Sequence of chain 2.A:
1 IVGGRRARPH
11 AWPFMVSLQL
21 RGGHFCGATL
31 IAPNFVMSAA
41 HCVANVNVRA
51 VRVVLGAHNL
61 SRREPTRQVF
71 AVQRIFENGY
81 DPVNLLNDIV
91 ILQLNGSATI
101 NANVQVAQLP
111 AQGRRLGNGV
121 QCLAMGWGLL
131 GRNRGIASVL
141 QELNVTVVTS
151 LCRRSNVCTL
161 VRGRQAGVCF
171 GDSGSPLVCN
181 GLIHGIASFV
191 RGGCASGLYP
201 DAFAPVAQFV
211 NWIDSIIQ

This protein binds this small molecule.
Small molecule (SMILES): CC(=O)N[C@H]1[C@H](O[C@H]2[C@H](O)[C@@H](NC(C)=O)CO[C@@H]2CO[C@@H]2O[C@@H](C)[C@@H](O)[C@@H](O)[C@@H]2O)O[C@H](CO)[C@@H](O[C@@H]2O[C@H](CO[C@H]3O[C@H](CO)[C@@H](O)[C@H](O)[C@@H]3O[C@@H]3O[C@H](CO)[C@@H](O[C@@H]4O[C@H](CO)[C@H](O)[C@H](O)[C@H]4O)[C@H](O)[C@H]3NC(C)=O)[C@@H](O)[C@H](O[C@H]3O[C@H](CO)[C@@H](O)[C@H](O)[C@@H]3O)[C@@H]2O)[C@@H]1O

Binding-site contacts:
Ligand atom C6 contacts residue VAL178 of chain 2.A at 3.6 Å (hydrophobic).
Ligand atom O7 contacts residue ASN144 of chain 2.A at 3.1 Å (h-bond).
Ligand atom O3 contacts residue CYS122 of chain 2.A at 3.9 Å.
Ligand atom C8 contacts residue TRP12 of chain 2.A at 4.2 Å (hydrophobic).
Ligand atom C3 contacts residue VAL178 of chain 2.A at 4.0 Å (hydrophobic).
Ligand atom O4 contacts residue VAL178 of chain 2.A at 3.9 Å.
Ligand atom C3 contacts residue ASN180 of chain 2.A at 3.7 Å.
Ligand atom O4 contacts residue CYS179 of chain 2.A at 3.6 Å.
Ligand atom O2 contacts residue GLN121 of chain 2.A at 4.0 Å.
Ligand atom C4 contacts residue CYS179 of chain 2.A at 4.2 Å (hydrophobic).
Ligand atom C7 contacts residue ASN144 of chain 2.A at 3.2 Å.
Ligand atom O7 contacts residue GLN121 of chain 2.A at 2.9 Å (h-bond).
Ligand atom O4 contacts residue GLY181 of chain 2.A at 2.9 Å (h-bond).
Ligand atom C3 contacts residue ASN144 of chain 2.A at 3.9 Å.
Ligand atom C6 contacts residue TRP12 of chain 2.A at 3.7 Å (hydrophobic).
Ligand atom C1 contacts residue ASN144 of chain 2.A at 1.5 Å.
Ligand atom O3 contacts residue ASN180 of chain 2.A at 2.6 Å (h-bond).
Ligand atom C7 contacts residue GLN121 of chain 2.A at 4.1 Å.
Ligand atom C4 contacts residue VAL178 of chain 2.A at 3.3 Å (hydrophobic).
Ligand atom C2 contacts residue ASN144 of chain 2.A at 2.5 Å.
Ligand atom O3 contacts residue GLN121 of chain 2.A at 2.8 Å (h-bond).
Ligand atom C4 contacts residue GLY181 of chain 2.A at 4.2 Å.
Ligand atom O5 contacts residue ARG5 of chain 2.A at 4.4 Å.
Ligand atom C3 contacts residue GLN121 of chain 2.A at 3.6 Å.
Ligand atom C5 contacts residue ASN144 of chain 2.A at 3.7 Å.
Ligand atom C8 contacts residue ASN144 of chain 2.A at 4.2 Å.
Ligand atom C5 contacts residue VAL178 of chain 2.A at 4.2 Å (hydrophobic).
Ligand atom C1 contacts residue ARG5 of chain 2.A at 4.2 Å.
Ligand atom C5 contacts residue LEU123 of chain 2.A at 4.1 Å (hydrophobic).
Ligand atom O5 contacts residue LEU123 of chain 2.A at 3.9 Å.
Ligand atom N2 contacts residue ASN144 of chain 2.A at 3.0 Å (h-bond).
Ligand atom O3 contacts residue CYS179 of chain 2.A at 3.5 Å.
Ligand atom O3 contacts residue VAL178 of chain 2.A at 4.1 Å.
Ligand atom O4 contacts residue ASN180 of chain 2.A at 2.9 Å (h-bond).
Ligand atom C2 contacts residue GLN121 of chain 2.A at 4.4 Å.
Ligand atom C4 contacts residue LEU123 of chain 2.A at 4.4 Å (hydrophobic).
Ligand atom O5 contacts residue ASN144 of chain 2.A at 2.4 Å (h-bond).
Ligand atom C4 contacts residue ASN180 of chain 2.A at 3.6 Å.
Ligand atom C4 contacts residue ASN144 of chain 2.A at 4.3 Å.
Ligand atom C3 contacts residue CYS122 of chain 2.A at 4.0 Å (hydrophobic).